Sequence of chain 1.A:
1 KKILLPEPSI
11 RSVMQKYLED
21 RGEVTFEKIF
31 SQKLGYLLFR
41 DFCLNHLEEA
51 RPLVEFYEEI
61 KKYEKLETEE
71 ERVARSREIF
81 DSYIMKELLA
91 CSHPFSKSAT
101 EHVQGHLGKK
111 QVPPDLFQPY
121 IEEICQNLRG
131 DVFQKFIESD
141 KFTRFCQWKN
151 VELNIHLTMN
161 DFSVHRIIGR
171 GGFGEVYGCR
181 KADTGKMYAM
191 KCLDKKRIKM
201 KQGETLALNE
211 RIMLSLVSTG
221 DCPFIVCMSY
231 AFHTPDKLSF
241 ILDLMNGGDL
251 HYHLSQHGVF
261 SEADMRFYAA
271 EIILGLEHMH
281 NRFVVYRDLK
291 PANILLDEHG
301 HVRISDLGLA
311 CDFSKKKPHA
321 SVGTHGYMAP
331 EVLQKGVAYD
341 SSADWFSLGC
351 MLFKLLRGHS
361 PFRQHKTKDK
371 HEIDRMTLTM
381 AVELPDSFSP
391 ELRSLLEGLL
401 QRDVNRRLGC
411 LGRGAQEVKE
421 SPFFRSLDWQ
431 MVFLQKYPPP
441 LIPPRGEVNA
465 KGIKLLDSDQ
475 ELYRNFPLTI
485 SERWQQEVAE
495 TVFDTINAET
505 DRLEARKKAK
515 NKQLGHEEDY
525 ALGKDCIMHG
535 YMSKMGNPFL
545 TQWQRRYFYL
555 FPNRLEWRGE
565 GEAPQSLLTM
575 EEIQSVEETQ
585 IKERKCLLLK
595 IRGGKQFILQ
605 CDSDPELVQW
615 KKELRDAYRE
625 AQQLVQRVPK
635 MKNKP

The protein below binds the small molecule below.
Small molecule (SMILES): O=c1c2ccc(-c3cn[nH]c3)cc2ncn1Cc1ccccc1

Binding-site contacts:
Ligand atom C17 contacts residue GLY171 of chain 1.A at 3.3 Å.
Ligand atom C10 contacts residue ASP306 of chain 1.A at 3.5 Å.
Ligand atom C06 contacts residue VAL176 of chain 1.A at 3.9 Å (hydrophobic).
Ligand atom C20 contacts residue ILE168 of chain 1.A at 3.5 Å (hydrophobic).
Ligand atom C18 contacts residue GLY174 of chain 1.A at 4.0 Å.
Ligand atom C18 contacts residue GLY171 of chain 1.A at 3.1 Å.
Ligand atom O01 contacts residue ARG170 of chain 1.A at 3.1 Å (salt-bridge).
Ligand atom C03 contacts residue VAL176 of chain 1.A at 3.7 Å (hydrophobic).
Ligand atom C20 contacts residue MET245 of chain 1.A at 3.7 Å (hydrophobic).
Ligand atom C14 contacts residue ASP306 of chain 1.A at 3.4 Å.
Ligand atom N21 contacts residue ASP243 of chain 1.A at 2.9 Å (salt-bridge).
Ligand atom N22 contacts residue LEU295 of chain 1.A at 3.9 Å.
Ligand atom N21 contacts residue LEU244 of chain 1.A at 3.9 Å.
Ligand atom N09 contacts residue ASP306 of chain 1.A at 4.0 Å.
Ligand atom N21 contacts residue ALA189 of chain 1.A at 3.5 Å.
Ligand atom N22 contacts residue ALA189 of chain 1.A at 3.9 Å.
Ligand atom N21 contacts residue MET245 of chain 1.A at 3.1 Å (h-bond).
Ligand atom N22 contacts residue VAL226 of chain 1.A at 3.5 Å.
Ligand atom N09 contacts residue SER305 of chain 1.A at 3.4 Å (h-bond).
Ligand atom N22 contacts residue ASP243 of chain 1.A at 2.7 Å (salt-bridge).
Ligand atom C19 contacts residue VAL176 of chain 1.A at 4.0 Å (hydrophobic).
Ligand atom C04 contacts residue VAL176 of chain 1.A at 3.3 Å (hydrophobic).
Ligand atom C18 contacts residue ARG170 of chain 1.A at 3.6 Å.
Ligand atom C04 contacts residue GLY169 of chain 1.A at 3.8 Å.
Ligand atom C07 contacts residue LEU295 of chain 1.A at 3.6 Å (hydrophobic).
Ligand atom C23 contacts residue ASP243 of chain 1.A at 4.0 Å.
Ligand atom N21 contacts residue ILE168 of chain 1.A at 4.0 Å.
Ligand atom C16 contacts residue PHE173 of chain 1.A at 4.0 Å (hydrophobic).
Ligand atom C17 contacts residue GLY174 of chain 1.A at 3.3 Å.
Ligand atom C23 contacts residue LEU295 of chain 1.A at 3.3 Å (hydrophobic).
Ligand atom C07 contacts residue SER305 of chain 1.A at 3.4 Å.
Ligand atom C06 contacts residue LEU295 of chain 1.A at 3.5 Å (hydrophobic).
Ligand atom C23 contacts residue VAL226 of chain 1.A at 3.6 Å (hydrophobic).
Ligand atom C20 contacts residue LEU295 of chain 1.A at 3.8 Å (hydrophobic).
Ligand atom C19 contacts residue LEU295 of chain 1.A at 3.2 Å (hydrophobic).
Ligand atom C17 contacts residue GLY172 of chain 1.A at 3.9 Å.
Ligand atom N22 contacts residue MET245 of chain 1.A at 3.9 Å.
Ligand atom C05 contacts residue VAL176 of chain 1.A at 3.5 Å (hydrophobic).
Ligand atom C08 contacts residue SER305 of chain 1.A at 3.8 Å.
Ligand atom C20 contacts residue ALA189 of chain 1.A at 4.0 Å (hydrophobic).